The protein below binds the small molecule below.
Small molecule (SMILES): Nc1nc2c(ncn2[C@@H]2O[C@H](CO[P](=O)(O)O[P](=O)(O)OP(O)(O)=S)[C@@H](O)[C@H]2O)c(=O)[nH]1

Sequence of chain 1.C:
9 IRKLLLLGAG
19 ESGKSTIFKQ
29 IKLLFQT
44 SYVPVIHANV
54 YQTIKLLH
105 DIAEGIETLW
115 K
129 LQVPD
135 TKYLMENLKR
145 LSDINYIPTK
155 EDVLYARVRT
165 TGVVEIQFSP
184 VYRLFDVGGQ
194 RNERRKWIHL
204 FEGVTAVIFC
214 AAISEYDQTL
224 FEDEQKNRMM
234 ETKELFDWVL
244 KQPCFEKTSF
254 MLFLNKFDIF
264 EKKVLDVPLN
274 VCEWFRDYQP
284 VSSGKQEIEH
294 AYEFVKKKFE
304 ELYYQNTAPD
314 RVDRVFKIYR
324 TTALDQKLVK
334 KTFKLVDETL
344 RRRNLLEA

Binding-site contacts:
Ligand atom O3A contacts residue GLY21 of chain 1.C at 3.2 Å (h-bond).
Ligand atom O2G contacts residue GLY192 of chain 1.C at 2.8 Å (h-bond).
Ligand atom N2 contacts residue ASP261 of chain 1.C at 2.9 Å (salt-bridge).
Ligand atom N7 contacts residue ASN258 of chain 1.C at 3.2 Å (h-bond).
Ligand atom N2 contacts residue ILE262 of chain 1.C at 3.2 Å.
Ligand atom C5 contacts residue LYS259 of chain 1.C at 3.6 Å.
Ligand atom O3B contacts residue GLU19 of chain 1.C at 2.9 Å (salt-bridge).
Ligand atom C8 contacts residue THR24 of chain 1.C at 3.3 Å.
Ligand atom PG contacts residue MG1 of chain 1.M at 3.1 Å.
Ligand atom N7 contacts residue ALA326 of chain 1.C at 3.4 Å.
Ligand atom O1B contacts residue GLY21 of chain 1.C at 3.0 Å (h-bond).
Ligand atom O3' contacts residue TYR159 of chain 1.C at 2.8 Å (h-bond).
Ligand atom PB contacts residue MG1 of chain 1.M at 3.1 Å.
Ligand atom C6 contacts residue LYS259 of chain 1.C at 3.5 Å.
Ligand atom C2 contacts residue ILE262 of chain 1.C at 3.5 Å (hydrophobic).
Ligand atom O4' contacts residue LYS259 of chain 1.C at 3.3 Å (salt-bridge).
Ligand atom O1B contacts residue LYS22 of chain 1.C at 2.9 Å (salt-bridge).
Ligand atom O1A contacts residue SER23 of chain 1.C at 3.2 Å (h-bond).
Ligand atom O3B contacts residue MG1 of chain 1.M at 3.4 Å.
Ligand atom O2G contacts residue LYS22 of chain 1.C at 2.9 Å (salt-bridge).
Ligand atom O3' contacts residue ARG161 of chain 1.C at 3.5 Å.
Ligand atom O1A contacts residue GLY21 of chain 1.C at 3.4 Å.
Ligand atom PA contacts residue THR24 of chain 1.C at 3.6 Å.
Ligand atom O6 contacts residue ALA326 of chain 1.C at 3.0 Å (h-bond).
Ligand atom O1A contacts residue THR24 of chain 1.C at 2.6 Å (h-bond).
Ligand atom O3G contacts residue THR164 of chain 1.C at 2.8 Å (h-bond).
Ligand atom O2B contacts residue MG1 of chain 1.M at 1.9 Å.
Ligand atom O6 contacts residue LYS259 of chain 1.C at 3.3 Å.
Ligand atom O3A contacts residue GLU19 of chain 1.C at 3.4 Å.
Ligand atom O5' contacts residue THR24 of chain 1.C at 3.5 Å (h-bond).
Ligand atom O2B contacts residue SER23 of chain 1.C at 3.0 Å (h-bond).
Ligand atom O6 contacts residue ASN258 of chain 1.C at 3.4 Å (h-bond).
Ligand atom N2 contacts residue LEU327 of chain 1.C at 3.5 Å.
Ligand atom O3G contacts residue MG1 of chain 1.M at 2.0 Å.
Ligand atom C2 contacts residue LEU327 of chain 1.C at 3.4 Å (hydrophobic).
Ligand atom O2' contacts residue LEU158 of chain 1.C at 2.7 Å (h-bond).
Ligand atom N1 contacts residue ASP261 of chain 1.C at 2.8 Å (salt-bridge).
Ligand atom C2' contacts residue THR24 of chain 1.C at 3.4 Å.
Ligand atom O1B contacts residue SER20 of chain 1.C at 3.2 Å (h-bond).
Ligand atom O2' contacts residue TYR159 of chain 1.C at 3.3 Å (h-bond).